The protein below binds the small molecule below.
Small molecule (SMILES): CC(=O)N[C@@H]1[C@@H](O)[C@H](O)[C@@H](CO)O[C@H]1O

Sequence of chain 1.I:
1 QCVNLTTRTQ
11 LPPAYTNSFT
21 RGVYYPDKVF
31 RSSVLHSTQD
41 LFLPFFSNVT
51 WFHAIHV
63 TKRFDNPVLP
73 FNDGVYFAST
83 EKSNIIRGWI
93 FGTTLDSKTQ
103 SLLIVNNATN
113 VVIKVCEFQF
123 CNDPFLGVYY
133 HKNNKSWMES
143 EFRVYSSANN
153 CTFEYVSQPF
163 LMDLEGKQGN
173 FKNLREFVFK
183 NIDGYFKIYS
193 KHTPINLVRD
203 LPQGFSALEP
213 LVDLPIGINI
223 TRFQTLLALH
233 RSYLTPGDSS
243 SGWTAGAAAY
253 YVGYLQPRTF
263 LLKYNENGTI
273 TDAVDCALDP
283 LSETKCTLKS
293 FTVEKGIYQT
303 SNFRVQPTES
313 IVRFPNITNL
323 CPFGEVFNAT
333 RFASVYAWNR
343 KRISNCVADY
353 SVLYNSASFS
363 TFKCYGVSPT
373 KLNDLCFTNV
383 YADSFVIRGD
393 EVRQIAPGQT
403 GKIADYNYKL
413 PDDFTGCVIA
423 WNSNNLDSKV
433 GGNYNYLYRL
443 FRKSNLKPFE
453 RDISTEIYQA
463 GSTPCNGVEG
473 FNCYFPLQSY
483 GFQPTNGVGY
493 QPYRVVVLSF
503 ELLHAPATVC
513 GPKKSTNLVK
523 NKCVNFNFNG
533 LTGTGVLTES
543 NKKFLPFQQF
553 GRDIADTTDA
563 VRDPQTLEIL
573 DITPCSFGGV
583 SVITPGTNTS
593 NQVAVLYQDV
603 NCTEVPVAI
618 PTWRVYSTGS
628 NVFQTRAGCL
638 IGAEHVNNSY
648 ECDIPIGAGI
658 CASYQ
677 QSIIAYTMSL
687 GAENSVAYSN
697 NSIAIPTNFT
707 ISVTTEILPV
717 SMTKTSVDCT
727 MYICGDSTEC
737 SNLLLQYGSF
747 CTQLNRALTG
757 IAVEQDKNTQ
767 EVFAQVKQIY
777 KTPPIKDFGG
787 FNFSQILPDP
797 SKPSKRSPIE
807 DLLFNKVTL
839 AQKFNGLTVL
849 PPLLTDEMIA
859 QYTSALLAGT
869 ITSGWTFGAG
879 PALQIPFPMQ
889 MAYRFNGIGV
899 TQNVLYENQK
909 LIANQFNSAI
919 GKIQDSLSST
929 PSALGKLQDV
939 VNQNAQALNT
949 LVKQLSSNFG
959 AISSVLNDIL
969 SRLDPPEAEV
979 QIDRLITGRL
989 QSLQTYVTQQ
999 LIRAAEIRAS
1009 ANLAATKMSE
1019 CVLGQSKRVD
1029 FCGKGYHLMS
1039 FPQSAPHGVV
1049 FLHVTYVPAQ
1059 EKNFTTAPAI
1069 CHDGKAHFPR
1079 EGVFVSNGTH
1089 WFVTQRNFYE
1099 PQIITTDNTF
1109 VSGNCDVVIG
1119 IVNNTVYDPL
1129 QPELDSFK

Binding-site contacts:
Ligand atom C1 contacts residue ASN603 of chain 1.I at 1.4 Å.
Ligand atom C7 contacts residue ASN603 of chain 1.I at 3.8 Å.
Ligand atom O7 contacts residue ASN603 of chain 1.I at 4.2 Å.
Ligand atom O5 contacts residue THR605 of chain 1.I at 3.8 Å.
Ligand atom O5 contacts residue ASN603 of chain 1.I at 2.4 Å (h-bond).
Ligand atom C4 contacts residue ASN603 of chain 1.I at 4.2 Å.
Ligand atom C3 contacts residue ASN603 of chain 1.I at 3.8 Å.
Ligand atom C1 contacts residue THR605 of chain 1.I at 3.9 Å.
Ligand atom C5 contacts residue THR605 of chain 1.I at 4.1 Å.
Ligand atom C2 contacts residue ASN603 of chain 1.I at 2.4 Å.
Ligand atom C5 contacts residue ASN603 of chain 1.I at 3.7 Å.
Ligand atom N2 contacts residue ASN603 of chain 1.I at 2.9 Å (h-bond).